Sequence of chain 1.C:
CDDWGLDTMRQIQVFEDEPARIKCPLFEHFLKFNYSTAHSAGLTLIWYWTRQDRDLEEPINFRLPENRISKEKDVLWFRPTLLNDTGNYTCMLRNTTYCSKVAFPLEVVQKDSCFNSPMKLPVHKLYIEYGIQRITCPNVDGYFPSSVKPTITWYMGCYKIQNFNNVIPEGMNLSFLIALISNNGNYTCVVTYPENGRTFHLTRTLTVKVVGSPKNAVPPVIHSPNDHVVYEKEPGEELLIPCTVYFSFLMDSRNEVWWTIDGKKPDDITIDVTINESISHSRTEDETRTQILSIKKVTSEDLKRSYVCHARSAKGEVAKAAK

Binding-site contacts:
Ligand atom O7 contacts residue ASN90 of chain 1.C at 4.1 Å.
Ligand atom C1 contacts residue ASN90 of chain 1.C at 1.4 Å.
Ligand atom C8 contacts residue LEU88 of chain 1.C at 4.2 Å (hydrophobic).
Ligand atom C4 contacts residue ASN90 of chain 1.C at 4.0 Å.
Ligand atom C2 contacts residue ASN90 of chain 1.C at 2.2 Å.
Ligand atom C5 contacts residue ASN90 of chain 1.C at 3.6 Å.
Ligand atom C3 contacts residue ASN90 of chain 1.C at 3.6 Å.
Ligand atom O5 contacts residue ASN90 of chain 1.C at 2.4 Å (h-bond).
Ligand atom N2 contacts residue ASN90 of chain 1.C at 2.8 Å (h-bond).
Ligand atom O3 contacts residue ASN90 of chain 1.C at 4.4 Å.
Ligand atom C7 contacts residue ASN90 of chain 1.C at 3.6 Å.

This protein binds this small molecule.
Small molecule (SMILES): CC(=O)N[C@@H]1[C@@H](O)[C@H](O)[C@@H](CO)O[C@H]1O